This small molecule binds to this protein.
Small molecule (SMILES): CS(=O)(=O)c1ccc(Nc2cc(Cl)nc3ccnn23)cc1

Sequence of chain 1.A:
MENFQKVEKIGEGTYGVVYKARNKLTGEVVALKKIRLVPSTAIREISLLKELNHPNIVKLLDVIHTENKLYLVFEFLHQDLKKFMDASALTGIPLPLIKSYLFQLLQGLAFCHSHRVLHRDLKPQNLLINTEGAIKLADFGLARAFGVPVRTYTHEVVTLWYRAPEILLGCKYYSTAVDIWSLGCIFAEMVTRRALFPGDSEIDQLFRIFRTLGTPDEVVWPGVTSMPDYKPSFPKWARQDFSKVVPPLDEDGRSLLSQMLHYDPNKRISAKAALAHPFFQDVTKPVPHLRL

Binding-site contacts:
Ligand atom C12 contacts residue ALA31 of chain 1.A at 3.5 Å (hydrophobic).
Ligand atom N1 contacts residue LYS33 of chain 1.A at 3.1 Å (salt-bridge).
Ligand atom CL1 contacts residue LYS33 of chain 1.A at 3.7 Å.
Ligand atom C11 contacts residue GLU81 of chain 1.A at 3.0 Å.
Ligand atom C9 contacts residue LEU134 of chain 1.A at 3.7 Å (hydrophobic).
Ligand atom N3 contacts residue LEU83 of chain 1.A at 3.2 Å (h-bond).
Ligand atom C17 contacts residue GLN85 of chain 1.A at 3.9 Å.
Ligand atom N3 contacts residue LEU134 of chain 1.A at 3.2 Å.
Ligand atom C15 contacts residue HIS84 of chain 1.A at 3.1 Å.
Ligand atom O2 contacts residue LYS89 of chain 1.A at 3.2 Å.
Ligand atom N2 contacts residue ALA31 of chain 1.A at 3.9 Å.
Ligand atom C14 contacts residue HIS84 of chain 1.A at 3.6 Å.
Ligand atom N2 contacts residue LEU134 of chain 1.A at 3.2 Å.
Ligand atom C16 contacts residue GLN85 of chain 1.A at 3.9 Å.
Ligand atom N5 contacts residue LEU83 of chain 1.A at 2.8 Å (h-bond).
Ligand atom C7 contacts residue VAL18 of chain 1.A at 3.9 Å (hydrophobic).
Ligand atom O2 contacts residue GLN85 of chain 1.A at 3.3 Å.
Ligand atom C18 contacts residue LEU134 of chain 1.A at 3.4 Å (hydrophobic).
Ligand atom C20 contacts residue ASP86 of chain 1.A at 3.7 Å.
Ligand atom O3 contacts residue HIS84 of chain 1.A at 3.9 Å.
Ligand atom C11 contacts residue LEU83 of chain 1.A at 3.7 Å (hydrophobic).
Ligand atom C16 contacts residue HIS84 of chain 1.A at 3.7 Å.
Ligand atom N3 contacts residue GLU81 of chain 1.A at 3.9 Å.
Ligand atom S1 contacts residue LYS89 of chain 1.A at 3.8 Å.
Ligand atom O2 contacts residue ASP86 of chain 1.A at 3.1 Å (salt-bridge).
Ligand atom C17 contacts residue ASP86 of chain 1.A at 3.3 Å.
Ligand atom C14 contacts residue LEU83 of chain 1.A at 3.2 Å (hydrophobic).
Ligand atom C11 contacts residue VAL64 of chain 1.A at 3.9 Å (hydrophobic).
Ligand atom CL1 contacts residue VAL18 of chain 1.A at 3.8 Å.
Ligand atom C10 contacts residue ALA31 of chain 1.A at 3.8 Å (hydrophobic).
Ligand atom C10 contacts residue LEU134 of chain 1.A at 3.5 Å (hydrophobic).
Ligand atom C11 contacts residue LEU134 of chain 1.A at 3.5 Å (hydrophobic).
Ligand atom O3 contacts residue LYS89 of chain 1.A at 3.4 Å (salt-bridge).
Ligand atom C11 contacts residue ALA31 of chain 1.A at 3.5 Å (hydrophobic).
Ligand atom N3 contacts residue ALA31 of chain 1.A at 3.8 Å.
Ligand atom C7 contacts residue LYS33 of chain 1.A at 3.9 Å.
Ligand atom C9 contacts residue LEU83 of chain 1.A at 3.9 Å (hydrophobic).
Ligand atom C12 contacts residue LEU134 of chain 1.A at 3.6 Å (hydrophobic).
Ligand atom C13 contacts residue LEU83 of chain 1.A at 3.2 Å (hydrophobic).
Ligand atom C11 contacts residue PHE82 of chain 1.A at 4.0 Å (hydrophobic).